Sequence of chain 1.A:
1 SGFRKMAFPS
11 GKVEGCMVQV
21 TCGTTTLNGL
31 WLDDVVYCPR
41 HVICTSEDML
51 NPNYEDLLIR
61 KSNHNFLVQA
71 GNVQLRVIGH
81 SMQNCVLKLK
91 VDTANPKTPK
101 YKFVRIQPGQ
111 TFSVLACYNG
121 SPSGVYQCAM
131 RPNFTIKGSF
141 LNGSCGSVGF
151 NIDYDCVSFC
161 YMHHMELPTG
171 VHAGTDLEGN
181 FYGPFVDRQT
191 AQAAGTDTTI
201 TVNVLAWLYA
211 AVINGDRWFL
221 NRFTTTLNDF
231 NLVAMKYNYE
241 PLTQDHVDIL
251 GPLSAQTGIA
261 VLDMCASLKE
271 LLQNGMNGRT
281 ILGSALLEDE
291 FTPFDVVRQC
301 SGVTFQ

Sequence of chain 2.A:
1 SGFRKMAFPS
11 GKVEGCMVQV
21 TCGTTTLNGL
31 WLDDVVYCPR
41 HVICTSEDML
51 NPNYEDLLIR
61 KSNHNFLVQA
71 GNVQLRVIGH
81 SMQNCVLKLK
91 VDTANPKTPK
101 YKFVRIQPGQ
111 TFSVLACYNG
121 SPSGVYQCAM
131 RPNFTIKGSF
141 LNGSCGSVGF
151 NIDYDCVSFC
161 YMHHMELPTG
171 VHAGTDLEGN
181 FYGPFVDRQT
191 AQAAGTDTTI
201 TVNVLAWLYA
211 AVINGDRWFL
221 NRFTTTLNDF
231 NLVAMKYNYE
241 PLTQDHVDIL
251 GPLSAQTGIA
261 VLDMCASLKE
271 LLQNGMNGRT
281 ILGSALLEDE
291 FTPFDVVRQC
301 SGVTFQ

The protein below binds the small molecule below.
Small molecule (SMILES): CC(C)(C)[C@H](NC(=O)C(F)(F)F)C(=O)N1C[C@H]2[C@@H]([C@H]1C(=O)N[C@@H](CN1CCCC1=O)[C@@H](O)C(=O)N1CCC1)C2(C)C

Binding-site contacts:
Ligand atom O2 contacts residue GLN189 of chain 2.A at 3.4 Å.
Ligand atom O4 contacts residue HIS41 of chain 2.A at 2.8 Å (h-bond).
Ligand atom C19 contacts residue GLY143 of chain 2.A at 3.7 Å.
Ligand atom C15 contacts residue GLU166 of chain 2.A at 3.7 Å.
Ligand atom F2 contacts residue THR190 of chain 2.A at 3.1 Å.
Ligand atom C13 contacts residue GLU166 of chain 2.A at 3.4 Å.
Ligand atom O3 contacts residue GLU166 of chain 2.A at 2.8 Å (salt-bridge).
Ligand atom C24 contacts residue ASN142 of chain 2.A at 3.2 Å.
Ligand atom C23 contacts residue CYS145 of chain 2.A at 3.2 Å (hydrophobic).
Ligand atom N3 contacts residue CYS145 of chain 2.A at 3.2 Å (h-bond).
Ligand atom C18 contacts residue CYS145 of chain 2.A at 1.9 Å (hydrophobic).
Ligand atom O5 contacts residue SER144 of chain 2.A at 3.2 Å (h-bond).
Ligand atom C1 contacts residue HIS164 of chain 2.A at 3.6 Å.
Ligand atom F3 contacts residue LEU167 of chain 2.A at 3.3 Å.
Ligand atom O6 contacts residue HIS163 of chain 2.A at 2.7 Å (h-bond).
Ligand atom N4 contacts residue ASN142 of chain 2.A at 3.7 Å.
Ligand atom O6 contacts residue GLU166 of chain 2.A at 3.6 Å.
Ligand atom F1 contacts residue THR190 of chain 2.A at 3.3 Å.
Ligand atom C26 contacts residue PHE140 of chain 2.A at 3.6 Å (hydrophobic).
Ligand atom F2 contacts residue MET165 of chain 2.A at 2.9 Å.
Ligand atom C16 contacts residue MET165 of chain 2.A at 3.7 Å (hydrophobic).
Ligand atom N2 contacts residue GLU166 of chain 2.A at 2.9 Å (salt-bridge).
Ligand atom C16 contacts residue THR190 of chain 2.A at 3.6 Å.
Ligand atom C26 contacts residue GLU166 of chain 2.A at 3.3 Å.
Ligand atom C20 contacts residue THR26 of chain 2.A at 3.3 Å.
Ligand atom C2 contacts residue HIS164 of chain 2.A at 3.4 Å.
Ligand atom C7 contacts residue HIS41 of chain 2.A at 3.5 Å.
Ligand atom C16 contacts residue GLU166 of chain 2.A at 3.5 Å.
Ligand atom O3 contacts residue MET165 of chain 2.A at 3.2 Å.
Ligand atom O5 contacts residue GLY143 of chain 2.A at 2.7 Å (h-bond).
Ligand atom F3 contacts residue GLU166 of chain 2.A at 2.5 Å.
Ligand atom O5 contacts residue CYS145 of chain 2.A at 3.1 Å (h-bond).
Ligand atom F2 contacts residue GLN192 of chain 2.A at 3.3 Å.
Ligand atom F3 contacts residue MET165 of chain 2.A at 3.4 Å.
Ligand atom C20 contacts residue GLY143 of chain 2.A at 3.5 Å.
Ligand atom O2 contacts residue THR190 of chain 2.A at 3.6 Å.
Ligand atom C19 contacts residue CYS145 of chain 2.A at 2.9 Å (hydrophobic).
Ligand atom C17 contacts residue CYS145 of chain 2.A at 2.9 Å (hydrophobic).
Ligand atom O4 contacts residue CYS145 of chain 2.A at 2.8 Å (h-bond).
Ligand atom N3 contacts residue HIS164 of chain 2.A at 2.9 Å (h-bond).